Binding-site contacts:
Ligand atom N18 contacts residue ASP62 of chain 1.B at 4.1 Å.
Ligand atom C26 contacts residue ARG111 of chain 1.B at 4.0 Å.
Ligand atom C31 contacts residue TRP107 of chain 1.B at 4.3 Å (hydrophobic).
Ligand atom C36 contacts residue ILE60 of chain 1.B at 3.2 Å (hydrophobic).
Ligand atom O02 contacts residue ASP62 of chain 1.B at 4.2 Å.
Ligand atom C06 contacts residue ASP61 of chain 1.B at 4.2 Å.
Ligand atom C27 contacts residue ASP62 of chain 1.B at 3.5 Å.
Ligand atom C38 contacts residue ASP62 of chain 1.B at 3.7 Å.
Ligand atom C15 contacts residue ASP62 of chain 1.B at 4.2 Å.
Ligand atom C27 contacts residue ASN109 of chain 1.B at 4.3 Å.
Ligand atom C20 contacts residue ASN109 of chain 1.B at 4.3 Å.
Ligand atom C26 contacts residue ASN109 of chain 1.B at 3.3 Å.
Ligand atom C23 contacts residue ASN109 of chain 1.B at 3.3 Å.
Ligand atom C06 contacts residue ASP62 of chain 1.B at 4.2 Å.
Ligand atom C25 contacts residue ARG111 of chain 1.B at 4.1 Å.
Ligand atom C26 contacts residue CYS110 of chain 1.B at 4.1 Å (hydrophobic).
Ligand atom C35 contacts residue TRP107 of chain 1.B at 3.5 Å (hydrophobic).
Ligand atom C25 contacts residue LYS81 of chain 1.B at 3.5 Å.
Ligand atom C36 contacts residue ASP61 of chain 1.B at 3.7 Å.
Ligand atom C35 contacts residue ILE60 of chain 1.B at 3.5 Å (hydrophobic).
Ligand atom C19 contacts residue ASP62 of chain 1.B at 4.0 Å.
Ligand atom C04 contacts residue ASP62 of chain 1.B at 4.2 Å.
Ligand atom N37 contacts residue ASP61 of chain 1.B at 4.3 Å.
Ligand atom C25 contacts residue CYS110 of chain 1.B at 4.4 Å (hydrophobic).
Ligand atom C24 contacts residue ASN109 of chain 1.B at 4.1 Å.
Ligand atom C23 contacts residue CYS110 of chain 1.B at 4.3 Å (hydrophobic).
Ligand atom C33 contacts residue TRP107 of chain 1.B at 3.6 Å (hydrophobic).
Ligand atom C03 contacts residue ASP62 of chain 1.B at 4.0 Å.
Ligand atom C26 contacts residue ASP62 of chain 1.B at 4.3 Å.
Ligand atom C16 contacts residue ASP62 of chain 1.B at 3.8 Å.
Ligand atom C14 contacts residue ASP61 of chain 1.B at 4.1 Å.
Ligand atom C14 contacts residue ASP62 of chain 1.B at 4.3 Å.
Ligand atom C17 contacts residue ASP62 of chain 1.B at 4.0 Å.
Ligand atom C19 contacts residue ASN109 of chain 1.B at 4.3 Å.
Ligand atom C01 contacts residue ASP62 of chain 1.B at 3.7 Å.
Ligand atom N22 contacts residue ASN109 of chain 1.B at 3.4 Å (h-bond).
Ligand atom C30 contacts residue ASP61 of chain 1.B at 4.2 Å.
Ligand atom C21 contacts residue ASN109 of chain 1.B at 3.3 Å.
Ligand atom C34 contacts residue TRP107 of chain 1.B at 3.6 Å (hydrophobic).
Ligand atom C31 contacts residue ASP61 of chain 1.B at 4.2 Å.

The protein below binds the small molecule below.
Small molecule (SMILES): COc1cc2c(cc1OCCCN1CCCC1)N=C(C1CCCCC1)CN=C2NC1CCN(C(C)C)CC1

Sequence of chain 1.B:
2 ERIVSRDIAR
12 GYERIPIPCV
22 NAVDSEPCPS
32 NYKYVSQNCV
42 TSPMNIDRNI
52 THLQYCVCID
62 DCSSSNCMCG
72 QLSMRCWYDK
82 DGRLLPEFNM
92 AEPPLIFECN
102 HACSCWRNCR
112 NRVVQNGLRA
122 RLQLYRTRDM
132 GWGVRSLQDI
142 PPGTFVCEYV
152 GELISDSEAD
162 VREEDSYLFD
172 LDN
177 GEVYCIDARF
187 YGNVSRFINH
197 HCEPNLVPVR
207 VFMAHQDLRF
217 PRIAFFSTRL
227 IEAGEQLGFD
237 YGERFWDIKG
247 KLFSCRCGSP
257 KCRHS